Binding-site contacts:
Ligand atom C6 contacts residue HIS1098 of chain 1.A at 3.5 Å.
Ligand atom O5 contacts residue THR1097 of chain 1.A at 4.3 Å.
Ligand atom O4 contacts residue HIS1098 of chain 1.A at 4.3 Å.
Ligand atom O5 contacts residue HIS1098 of chain 1.A at 3.9 Å.
Ligand atom C3 contacts residue ASN1095 of chain 1.A at 3.8 Å.
Ligand atom C4 contacts residue HIS1098 of chain 1.A at 4.5 Å.
Ligand atom N2 contacts residue ASN1095 of chain 1.A at 2.8 Å (h-bond).
Ligand atom C4 contacts residue ASN1095 of chain 1.A at 4.2 Å.
Ligand atom C5 contacts residue ASN1095 of chain 1.A at 3.7 Å.
Ligand atom C1 contacts residue THR1097 of chain 1.A at 3.9 Å.
Ligand atom O7 contacts residue THR1097 of chain 1.A at 3.2 Å (h-bond).
Ligand atom C1 contacts residue HIS1098 of chain 1.A at 4.4 Å.
Ligand atom O5 contacts residue ASN1095 of chain 1.A at 2.4 Å (h-bond).
Ligand atom O7 contacts residue ASN1095 of chain 1.A at 3.7 Å.
Ligand atom C7 contacts residue THR1097 of chain 1.A at 4.4 Å.
Ligand atom O5 contacts residue PHE1100 of chain 1.A at 3.9 Å.
Ligand atom C1 contacts residue ASN1095 of chain 1.A at 1.4 Å.
Ligand atom C8 contacts residue ASN1095 of chain 1.A at 4.4 Å.
Ligand atom C5 contacts residue HIS1098 of chain 1.A at 3.3 Å.
Ligand atom C6 contacts residue PHE1100 of chain 1.A at 3.7 Å (hydrophobic).
Ligand atom O6 contacts residue HIS1098 of chain 1.A at 3.3 Å.
Ligand atom C7 contacts residue ASN1095 of chain 1.A at 3.4 Å.
Ligand atom C5 contacts residue THR1097 of chain 1.A at 4.1 Å.
Ligand atom C2 contacts residue ASN1095 of chain 1.A at 2.4 Å.

Sequence of chain 1.A:
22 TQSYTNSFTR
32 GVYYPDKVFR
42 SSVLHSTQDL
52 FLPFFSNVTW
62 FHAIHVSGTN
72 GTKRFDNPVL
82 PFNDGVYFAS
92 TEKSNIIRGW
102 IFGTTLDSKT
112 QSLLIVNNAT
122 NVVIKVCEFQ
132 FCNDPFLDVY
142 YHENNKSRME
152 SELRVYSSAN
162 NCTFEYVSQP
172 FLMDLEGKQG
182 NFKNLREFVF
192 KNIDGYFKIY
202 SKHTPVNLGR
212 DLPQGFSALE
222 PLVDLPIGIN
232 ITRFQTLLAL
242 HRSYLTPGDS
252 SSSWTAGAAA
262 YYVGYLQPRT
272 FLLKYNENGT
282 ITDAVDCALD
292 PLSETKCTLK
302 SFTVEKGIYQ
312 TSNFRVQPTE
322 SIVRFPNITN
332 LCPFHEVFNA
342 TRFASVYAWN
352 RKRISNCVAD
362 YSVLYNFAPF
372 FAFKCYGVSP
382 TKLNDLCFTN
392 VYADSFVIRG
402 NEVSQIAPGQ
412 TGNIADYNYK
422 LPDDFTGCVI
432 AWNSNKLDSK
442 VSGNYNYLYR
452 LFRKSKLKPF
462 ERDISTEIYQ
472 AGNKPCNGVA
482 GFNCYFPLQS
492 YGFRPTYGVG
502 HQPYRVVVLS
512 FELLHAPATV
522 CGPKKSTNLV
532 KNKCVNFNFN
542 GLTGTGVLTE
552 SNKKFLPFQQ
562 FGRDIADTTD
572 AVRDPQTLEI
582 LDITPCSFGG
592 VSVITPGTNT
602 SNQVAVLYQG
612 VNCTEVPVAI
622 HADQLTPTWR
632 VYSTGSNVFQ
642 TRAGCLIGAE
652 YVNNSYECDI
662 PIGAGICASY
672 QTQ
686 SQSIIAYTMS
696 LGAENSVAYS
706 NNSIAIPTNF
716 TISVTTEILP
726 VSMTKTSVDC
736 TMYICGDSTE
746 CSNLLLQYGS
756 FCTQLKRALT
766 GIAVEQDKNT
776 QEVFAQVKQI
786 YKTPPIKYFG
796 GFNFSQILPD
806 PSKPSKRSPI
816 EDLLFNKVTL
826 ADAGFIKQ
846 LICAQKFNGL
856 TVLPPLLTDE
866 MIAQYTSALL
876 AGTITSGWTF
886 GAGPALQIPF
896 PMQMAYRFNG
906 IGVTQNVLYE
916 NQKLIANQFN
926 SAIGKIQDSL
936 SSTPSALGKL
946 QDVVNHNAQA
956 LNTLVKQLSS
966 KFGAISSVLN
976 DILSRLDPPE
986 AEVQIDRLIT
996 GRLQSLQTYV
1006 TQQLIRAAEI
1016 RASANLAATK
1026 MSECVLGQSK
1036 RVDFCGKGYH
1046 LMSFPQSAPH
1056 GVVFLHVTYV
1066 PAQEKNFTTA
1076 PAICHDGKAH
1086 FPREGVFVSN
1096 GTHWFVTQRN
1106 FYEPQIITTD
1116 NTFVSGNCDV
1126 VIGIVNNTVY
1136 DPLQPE

A protein and the small-molecule ligand that binds it are described below.
Small molecule (SMILES): CC(=O)N[C@@H]1[C@@H](O)[C@H](O)[C@@H](CO)O[C@H]1O